A protein and the small-molecule ligand that binds it are described below.
Small molecule (SMILES): CC(=O)N[C@@H]1[C@@H](O)[C@H](O)[C@@H](CO)O[C@H]1O

Sequence of chain 1.B:
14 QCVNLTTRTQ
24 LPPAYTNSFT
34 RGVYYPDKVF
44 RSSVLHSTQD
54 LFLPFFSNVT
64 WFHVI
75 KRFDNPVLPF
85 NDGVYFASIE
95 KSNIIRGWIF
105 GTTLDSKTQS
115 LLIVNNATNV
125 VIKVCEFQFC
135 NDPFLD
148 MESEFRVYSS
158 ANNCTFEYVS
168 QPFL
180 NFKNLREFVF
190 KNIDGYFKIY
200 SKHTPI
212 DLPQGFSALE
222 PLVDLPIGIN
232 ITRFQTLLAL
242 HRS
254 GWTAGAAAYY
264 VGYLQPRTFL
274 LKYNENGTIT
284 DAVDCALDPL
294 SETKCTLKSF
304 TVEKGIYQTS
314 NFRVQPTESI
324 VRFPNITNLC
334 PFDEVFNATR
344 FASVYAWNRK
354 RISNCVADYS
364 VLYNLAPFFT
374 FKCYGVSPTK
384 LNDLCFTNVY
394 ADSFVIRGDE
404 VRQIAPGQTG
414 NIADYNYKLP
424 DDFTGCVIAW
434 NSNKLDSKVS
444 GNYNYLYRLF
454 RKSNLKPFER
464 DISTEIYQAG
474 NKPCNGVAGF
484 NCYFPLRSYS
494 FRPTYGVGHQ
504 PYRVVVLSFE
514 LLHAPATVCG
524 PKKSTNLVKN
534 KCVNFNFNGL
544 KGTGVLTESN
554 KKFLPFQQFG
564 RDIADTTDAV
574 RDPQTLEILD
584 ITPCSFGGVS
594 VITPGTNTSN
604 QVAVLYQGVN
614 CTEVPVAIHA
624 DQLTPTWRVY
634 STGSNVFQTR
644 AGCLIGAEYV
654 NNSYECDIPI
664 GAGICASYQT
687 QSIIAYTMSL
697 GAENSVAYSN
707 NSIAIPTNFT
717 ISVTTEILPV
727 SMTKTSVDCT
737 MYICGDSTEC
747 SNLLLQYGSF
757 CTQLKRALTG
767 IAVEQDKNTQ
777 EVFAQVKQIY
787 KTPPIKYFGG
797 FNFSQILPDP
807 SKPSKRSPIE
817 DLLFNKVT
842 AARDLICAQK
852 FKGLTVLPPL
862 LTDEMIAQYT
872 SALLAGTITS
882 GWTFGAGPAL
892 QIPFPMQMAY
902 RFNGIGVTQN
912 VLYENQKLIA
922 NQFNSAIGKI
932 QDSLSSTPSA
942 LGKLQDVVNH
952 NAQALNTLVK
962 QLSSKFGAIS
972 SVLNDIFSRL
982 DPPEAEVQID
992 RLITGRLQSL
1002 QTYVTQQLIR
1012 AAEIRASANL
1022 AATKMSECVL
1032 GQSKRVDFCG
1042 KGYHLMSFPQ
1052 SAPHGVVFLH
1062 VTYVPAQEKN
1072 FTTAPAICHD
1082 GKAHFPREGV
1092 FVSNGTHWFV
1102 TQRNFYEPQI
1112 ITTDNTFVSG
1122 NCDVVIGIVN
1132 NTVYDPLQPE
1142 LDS

Binding-site contacts:
Ligand atom O3 contacts residue VAL364 of chain 1.B at 3.8 Å.
Ligand atom C5 contacts residue ASN340 of chain 1.B at 3.7 Å.
Ligand atom N2 contacts residue ASN340 of chain 1.B at 2.9 Å (h-bond).
Ligand atom C7 contacts residue ASN340 of chain 1.B at 3.7 Å.
Ligand atom C8 contacts residue PHE335 of chain 1.B at 4.3 Å (hydrophobic).
Ligand atom C8 contacts residue ASP336 of chain 1.B at 4.0 Å.
Ligand atom O7 contacts residue PHE339 of chain 1.B at 3.3 Å.
Ligand atom C3 contacts residue ASN367 of chain 1.B at 4.1 Å.
Ligand atom C7 contacts residue PHE339 of chain 1.B at 4.2 Å (hydrophobic).
Ligand atom O7 contacts residue PHE335 of chain 1.B at 4.0 Å.
Ligand atom C1 contacts residue LEU368 of chain 1.B at 4.1 Å (hydrophobic).
Ligand atom O4 contacts residue ASN367 of chain 1.B at 3.7 Å.
Ligand atom O3 contacts residue LEU368 of chain 1.B at 4.5 Å.
Ligand atom C7 contacts residue LEU368 of chain 1.B at 4.5 Å (hydrophobic).
Ligand atom O3 contacts residue ASN367 of chain 1.B at 3.6 Å.
Ligand atom C8 contacts residue VAL364 of chain 1.B at 4.5 Å (hydrophobic).
Ligand atom N2 contacts residue LEU368 of chain 1.B at 3.4 Å.
Ligand atom C8 contacts residue ASN340 of chain 1.B at 4.1 Å.
Ligand atom C4 contacts residue ASN340 of chain 1.B at 4.2 Å.
Ligand atom O7 contacts residue LEU368 of chain 1.B at 4.2 Å.
Ligand atom C3 contacts residue ASN340 of chain 1.B at 3.8 Å.
Ligand atom C2 contacts residue ASN340 of chain 1.B at 2.5 Å.
Ligand atom C7 contacts residue PHE335 of chain 1.B at 4.4 Å (hydrophobic).
Ligand atom O5 contacts residue ASN340 of chain 1.B at 2.4 Å (h-bond).
Ligand atom C3 contacts residue LEU368 of chain 1.B at 3.8 Å (hydrophobic).
Ligand atom C2 contacts residue LEU368 of chain 1.B at 3.9 Å (hydrophobic).
Ligand atom C1 contacts residue ASN340 of chain 1.B at 1.4 Å.